A small-molecule ligand and the protein it binds are described below.
Small molecule (SMILES): C[C@@H](O)[C@H](NC(=O)[C@H](Cc1ccc(O)cc1)NC(=O)[C@H](CO)NC(=O)[C@@H](N)CC(=O)O)C(=O)N[C@@H](CS)C(=O)O

Sequence of chain 1.G:
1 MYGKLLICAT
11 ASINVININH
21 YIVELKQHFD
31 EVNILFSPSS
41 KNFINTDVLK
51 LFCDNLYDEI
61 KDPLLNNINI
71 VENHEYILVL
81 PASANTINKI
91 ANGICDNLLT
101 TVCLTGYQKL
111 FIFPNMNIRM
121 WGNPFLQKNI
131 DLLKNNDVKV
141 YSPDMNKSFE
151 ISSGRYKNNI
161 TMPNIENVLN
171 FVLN

Binding-site contacts:
Ligand atom OH contacts residue ASN19 of chain 2.A at 2.8 Å (h-bond).
Ligand atom C contacts residue SER148 of chain 2.C at 3.4 Å.
Ligand atom O contacts residue SER148 of chain 2.C at 3.5 Å (h-bond).
Ligand atom OD1 contacts residue TYR156 of chain 2.C at 3.1 Å (h-bond).
Ligand atom CE1 contacts residue ASN19 of chain 2.A at 3.4 Å.
Ligand atom CB contacts residue MET162 of chain 2.C at 3.5 Å (hydrophobic).
Ligand atom N contacts residue ASN117 of chain 2.C at 2.8 Å (h-bond).
Ligand atom N contacts residue PHE149 of chain 2.C at 3.1 Å (h-bond).
Ligand atom CG2 contacts residue ASN117 of chain 2.C at 2.8 Å.
Ligand atom OXT contacts residue ASN117 of chain 2.C at 3.1 Å (h-bond).
Ligand atom CA contacts residue ILE151 of chain 2.C at 3.6 Å (hydrophobic).
Ligand atom N contacts residue ASN14 of chain 2.C at 2.8 Å (h-bond).
Ligand atom CA contacts residue ASN14 of chain 2.C at 3.6 Å.
Ligand atom O contacts residue SER152 of chain 2.C at 2.6 Å.
Ligand atom CB contacts residue ILE13 of chain 2.C at 3.7 Å (hydrophobic).
Ligand atom CA contacts residue PHE149 of chain 2.C at 3.5 Å (hydrophobic).
Ligand atom OG contacts residue THR161 of chain 2.C at 3.4 Å.
Ligand atom CB contacts residue ASN117 of chain 2.C at 3.4 Å.
Ligand atom CG2 contacts residue ASN159 of chain 2.C at 3.5 Å.
Ligand atom C contacts residue SER152 of chain 2.C at 3.6 Å.
Ligand atom O contacts residue ILE151 of chain 2.C at 3.3 Å.
Ligand atom N contacts residue SER148 of chain 2.C at 3.6 Å.
Ligand atom CB contacts residue ILE68 of chain 1.G at 3.3 Å (hydrophobic).
Ligand atom OG contacts residue MET162 of chain 2.C at 2.8 Å (h-bond).
Ligand atom O contacts residue PHE149 of chain 2.C at 3.1 Å (h-bond).
Ligand atom CB contacts residue ASN66 of chain 1.G at 3.6 Å.
Ligand atom CA contacts residue ASN117 of chain 2.C at 3.4 Å.
Ligand atom O contacts residue SER148 of chain 2.C at 3.6 Å.
Ligand atom CB contacts residue SER148 of chain 2.C at 3.4 Å.
Ligand atom CE1 contacts residue ASN17 of chain 2.C at 3.6 Å.
Ligand atom O contacts residue ILE151 of chain 2.C at 2.9 Å (h-bond).
Ligand atom O contacts residue ASN66 of chain 1.G at 3.4 Å (h-bond).
Ligand atom O contacts residue ASN14 of chain 2.C at 3.0 Å (h-bond).
Ligand atom CZ contacts residue ASN19 of chain 2.A at 3.5 Å.
Ligand atom CB contacts residue ASN14 of chain 2.C at 3.5 Å.
Ligand atom OG1 contacts residue SER148 of chain 2.C at 2.8 Å (h-bond).
Ligand atom SG contacts residue FMN1 of chain 2.K at 3.4 Å.
Ligand atom OG1 contacts residue ILE160 of chain 2.C at 3.5 Å (h-bond).
Ligand atom O contacts residue GLU150 of chain 2.C at 3.3 Å.
Ligand atom O contacts residue PHE149 of chain 2.C at 3.5 Å (h-bond).

Sequence of chain 2.A:
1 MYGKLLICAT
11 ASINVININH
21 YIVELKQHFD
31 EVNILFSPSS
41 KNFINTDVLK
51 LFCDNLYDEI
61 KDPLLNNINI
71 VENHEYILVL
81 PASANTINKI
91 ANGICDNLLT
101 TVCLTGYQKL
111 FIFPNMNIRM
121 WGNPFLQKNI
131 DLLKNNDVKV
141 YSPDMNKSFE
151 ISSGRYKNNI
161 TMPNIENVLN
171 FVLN

Sequence of chain 2.C:
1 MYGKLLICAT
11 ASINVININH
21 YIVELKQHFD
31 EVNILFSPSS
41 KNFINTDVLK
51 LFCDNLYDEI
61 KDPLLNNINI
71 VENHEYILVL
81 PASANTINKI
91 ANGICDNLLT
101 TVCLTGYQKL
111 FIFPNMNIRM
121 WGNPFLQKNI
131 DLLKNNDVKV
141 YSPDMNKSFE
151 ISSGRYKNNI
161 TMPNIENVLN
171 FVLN